Sequence of chain 1.A:
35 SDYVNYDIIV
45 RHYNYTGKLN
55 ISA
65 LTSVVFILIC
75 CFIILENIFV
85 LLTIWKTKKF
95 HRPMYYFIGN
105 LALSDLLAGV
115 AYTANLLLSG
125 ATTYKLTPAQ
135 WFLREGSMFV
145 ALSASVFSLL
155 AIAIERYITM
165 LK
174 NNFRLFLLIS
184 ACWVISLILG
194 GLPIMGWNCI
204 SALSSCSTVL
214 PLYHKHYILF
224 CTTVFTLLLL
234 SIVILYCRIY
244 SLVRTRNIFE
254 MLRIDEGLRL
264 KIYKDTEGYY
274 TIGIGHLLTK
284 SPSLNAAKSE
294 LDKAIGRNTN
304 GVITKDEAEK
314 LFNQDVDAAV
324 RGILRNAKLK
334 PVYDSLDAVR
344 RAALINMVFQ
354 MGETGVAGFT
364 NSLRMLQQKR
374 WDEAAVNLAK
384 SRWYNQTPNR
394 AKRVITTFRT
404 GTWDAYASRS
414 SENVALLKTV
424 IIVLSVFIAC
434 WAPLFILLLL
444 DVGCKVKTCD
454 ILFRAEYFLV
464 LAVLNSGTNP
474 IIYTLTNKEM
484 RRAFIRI

Binding-site contacts:
Ligand atom C4 contacts residue MET142 of chain 1.A at 3.8 Å (hydrophobic).
Ligand atom C5 contacts residue LEU462 of chain 1.A at 3.7 Å (hydrophobic).
Ligand atom C3 contacts residue LEU462 of chain 1.A at 3.8 Å (hydrophobic).
Ligand atom N2 contacts residue GLU139 of chain 1.A at 3.7 Å.
Ligand atom C11 contacts residue LEU146 of chain 1.A at 3.5 Å (hydrophobic).
Ligand atom O2 contacts residue LYS52 of chain 1.A at 2.8 Å (salt-bridge).
Ligand atom C6 contacts residue GLU139 of chain 1.A at 3.4 Å.
Ligand atom O1 contacts residue LEU462 of chain 1.A at 3.2 Å.
Ligand atom N1 contacts residue ASN119 of chain 1.A at 3.6 Å (h-bond).
Ligand atom C10 contacts residue LEU146 of chain 1.A at 3.6 Å (hydrophobic).
Ligand atom C6 contacts residue MET142 of chain 1.A at 3.7 Å (hydrophobic).
Ligand atom C9 contacts residue LEU146 of chain 1.A at 3.6 Å (hydrophobic).
Ligand atom C12 contacts residue LEU441 of chain 1.A at 3.7 Å (hydrophobic).
Ligand atom C8 contacts residue TRP434 of chain 1.A at 3.7 Å (hydrophobic).
Ligand atom C4 contacts residue LEU462 of chain 1.A at 3.5 Å (hydrophobic).
Ligand atom O4 contacts residue TYR47 of chain 1.A at 2.7 Å (h-bond).
Ligand atom O3 contacts residue LYS52 of chain 1.A at 3.0 Å (salt-bridge).
Ligand atom O4 contacts residue ARG138 of chain 1.A at 3.0 Å (salt-bridge).
Ligand atom C12 contacts residue THR225 of chain 1.A at 3.8 Å.
Ligand atom N2 contacts residue ASN119 of chain 1.A at 2.9 Å (h-bond).
Ligand atom P1 contacts residue TYR47 of chain 1.A at 3.5 Å.
Ligand atom C5 contacts residue GLU139 of chain 1.A at 3.5 Å.
Ligand atom C11 contacts residue PHE143 of chain 1.A at 3.4 Å (hydrophobic).
Ligand atom C9 contacts residue PHE143 of chain 1.A at 3.7 Å (hydrophobic).
Ligand atom P1 contacts residue LYS52 of chain 1.A at 3.4 Å.
Ligand atom C7 contacts residue PHE143 of chain 1.A at 3.5 Å (hydrophobic).
Ligand atom C13 contacts residue ASN119 of chain 1.A at 3.7 Å.
Ligand atom C13 contacts residue GLU139 of chain 1.A at 3.5 Å.
Ligand atom N2 contacts residue SER123 of chain 1.A at 3.5 Å (h-bond).
Ligand atom N1 contacts residue GLU139 of chain 1.A at 2.7 Å (salt-bridge).
Ligand atom C14 contacts residue ASN119 of chain 1.A at 3.5 Å.
Ligand atom C1 contacts residue MET142 of chain 1.A at 3.5 Å (hydrophobic).
Ligand atom C7 contacts residue MET142 of chain 1.A at 3.6 Å (hydrophobic).
Ligand atom C12 contacts residue CYS224 of chain 1.A at 3.7 Å (hydrophobic).
Ligand atom O3 contacts residue VAL212 of chain 1.A at 3.6 Å (h-bond).
Ligand atom C10 contacts residue LEU441 of chain 1.A at 3.8 Å (hydrophobic).
Ligand atom C14 contacts residue GLU139 of chain 1.A at 3.2 Å.
Ligand atom C16 contacts residue GLU459 of chain 1.A at 3.4 Å.
Ligand atom O3 contacts residue TYR47 of chain 1.A at 3.7 Å.
Ligand atom C3 contacts residue MET142 of chain 1.A at 3.6 Å (hydrophobic).

A protein and the small-molecule ligand that binds it are described below.
Small molecule (SMILES): CCCCCCc1cccc(NC(=O)[C@H](N)CCP(=O)(O)O)c1